A small-molecule ligand and the protein it binds are described below.
Small molecule (SMILES): CC(=O)N[C@@H]1[C@@H](O)[C@H](O)[C@@H](CO)O[C@H]1O

Sequence of chain 1.A:
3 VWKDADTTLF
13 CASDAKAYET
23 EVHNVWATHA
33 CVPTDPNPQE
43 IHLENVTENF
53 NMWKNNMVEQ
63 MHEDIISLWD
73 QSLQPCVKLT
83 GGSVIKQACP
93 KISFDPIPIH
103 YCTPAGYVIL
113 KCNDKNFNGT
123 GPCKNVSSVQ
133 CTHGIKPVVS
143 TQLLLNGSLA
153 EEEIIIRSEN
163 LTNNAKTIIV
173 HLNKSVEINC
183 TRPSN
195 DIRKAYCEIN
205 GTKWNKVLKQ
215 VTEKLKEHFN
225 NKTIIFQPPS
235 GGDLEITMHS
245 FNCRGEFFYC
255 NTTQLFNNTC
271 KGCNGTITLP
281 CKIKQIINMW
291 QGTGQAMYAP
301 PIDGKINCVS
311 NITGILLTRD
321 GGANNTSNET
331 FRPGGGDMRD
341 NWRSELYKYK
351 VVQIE

Binding-site contacts:
Ligand atom C1 contacts residue ASN162 of chain 1.A at 1.4 Å.
Ligand atom O5 contacts residue ASN162 of chain 1.A at 2.4 Å (h-bond).
Ligand atom C5 contacts residue NAG1 of chain 1.K at 4.4 Å.
Ligand atom C4 contacts residue ASN162 of chain 1.A at 4.2 Å.
Ligand atom O7 contacts residue ASN162 of chain 1.A at 3.6 Å.
Ligand atom C5 contacts residue ASN162 of chain 1.A at 3.7 Å.
Ligand atom C7 contacts residue ASN162 of chain 1.A at 3.5 Å.
Ligand atom C6 contacts residue NAG1 of chain 1.K at 3.7 Å.
Ligand atom O6 contacts residue ASN165 of chain 1.A at 3.7 Å.
Ligand atom C6 contacts residue ASN165 of chain 1.A at 3.8 Å.
Ligand atom N2 contacts residue ASN162 of chain 1.A at 2.9 Å (h-bond).
Ligand atom O5 contacts residue ASN165 of chain 1.A at 3.2 Å.
Ligand atom C5 contacts residue ASN165 of chain 1.A at 4.0 Å.
Ligand atom C2 contacts residue ASN162 of chain 1.A at 2.5 Å.
Ligand atom O4 contacts residue NAG1 of chain 1.K at 4.0 Å.
Ligand atom C1 contacts residue ASN165 of chain 1.A at 4.0 Å.
Ligand atom C3 contacts residue ASN162 of chain 1.A at 3.8 Å.
Ligand atom C5 contacts residue THR164 of chain 1.A at 3.7 Å.
Ligand atom C6 contacts residue THR164 of chain 1.A at 4.1 Å.
Ligand atom O5 contacts residue THR164 of chain 1.A at 3.7 Å.
Ligand atom C1 contacts residue THR164 of chain 1.A at 3.9 Å.